This small molecule binds to this protein.
Small molecule (SMILES): c1ccc(C(OC2CCN(CCCc3nnn[nH]3)CC2)c2ccccc2)cc1

Binding-site contacts:
Ligand atom C4 contacts residue MET98 of chain 1.D at 3.9 Å (hydrophobic).
Ligand atom C3 contacts residue TRP103 of chain 1.D at 3.5 Å (hydrophobic).
Ligand atom C2 contacts residue TRP103 of chain 1.D at 3.9 Å (hydrophobic).
Ligand atom C1 contacts residue MET98 of chain 1.D at 4.1 Å (hydrophobic).
Ligand atom C1 contacts residue LEU159 of chain 1.D at 3.8 Å (hydrophobic).
Ligand atom C18 contacts residue GLY12 of chain 1.D at 4.0 Å.
Ligand atom C20 contacts residue GLY12 of chain 1.D at 3.9 Å.
Ligand atom C16 contacts residue ARG13 of chain 1.D at 3.6 Å.
Ligand atom C18 contacts residue CYS155 of chain 1.D at 4.1 Å (hydrophobic).
Ligand atom C13 contacts residue MET10 of chain 1.D at 3.6 Å (hydrophobic).
Ligand atom C18 contacts residue TYR151 of chain 1.D at 3.3 Å (hydrophobic).
Ligand atom C14 contacts residue MET10 of chain 1.D at 3.9 Å (hydrophobic).
Ligand atom C21 contacts residue TRP103 of chain 1.D at 3.6 Å (hydrophobic).
Ligand atom C14 contacts residue GLY12 of chain 1.D at 3.9 Å.
Ligand atom C14 contacts residue TYR7 of chain 1.D at 3.8 Å (hydrophobic).
Ligand atom C15 contacts residue MET98 of chain 1.D at 3.9 Å (hydrophobic).
Ligand atom C10 contacts residue LEU198 of chain 1.D at 4.1 Å (hydrophobic).
Ligand atom C17 contacts residue MET98 of chain 1.D at 3.9 Å (hydrophobic).
Ligand atom C4 contacts residue TRP103 of chain 1.D at 3.6 Å (hydrophobic).
Ligand atom C22 contacts residue THR158 of chain 1.D at 3.6 Å.
Ligand atom C13 contacts residue LEU198 of chain 1.D at 3.8 Å (hydrophobic).
Ligand atom C5 contacts residue TRP103 of chain 1.D at 4.2 Å (hydrophobic).
Ligand atom C16 contacts residue MET98 of chain 1.D at 3.8 Å (hydrophobic).
Ligand atom C8 contacts residue TRP103 of chain 1.D at 3.6 Å (hydrophobic).
Ligand atom C1 contacts residue PHE101 of chain 1.D at 3.9 Å (hydrophobic).
Ligand atom C17 contacts residue ASP95 of chain 1.D at 3.9 Å.
Ligand atom C21 contacts residue MET98 of chain 1.D at 4.1 Å (hydrophobic).
Ligand atom C19 contacts residue MET98 of chain 1.D at 4.0 Å (hydrophobic).
Ligand atom C19 contacts residue GLY12 of chain 1.D at 3.4 Å.
Ligand atom C2 contacts residue PHE101 of chain 1.D at 3.4 Å (hydrophobic).
Ligand atom C7 contacts residue TRP103 of chain 1.D at 3.6 Å (hydrophobic).
Ligand atom C2 contacts residue MET98 of chain 1.D at 3.4 Å (hydrophobic).
Ligand atom C17 contacts residue TYR151 of chain 1.D at 3.3 Å (hydrophobic).
Ligand atom C22 contacts residue PHE162 of chain 1.D at 3.9 Å (hydrophobic).
Ligand atom C9 contacts residue TRP103 of chain 1.D at 3.7 Å (hydrophobic).
Ligand atom C21 contacts residue THR158 of chain 1.D at 3.6 Å.
Ligand atom C20 contacts residue MET98 of chain 1.D at 3.8 Å (hydrophobic).
Ligand atom C3 contacts residue MET98 of chain 1.D at 3.2 Å (hydrophobic).
Ligand atom C17 contacts residue ARG13 of chain 1.D at 3.6 Å.
Ligand atom C22 contacts residue TRP103 of chain 1.D at 3.6 Å (hydrophobic).

Sequence of chain 1.D:
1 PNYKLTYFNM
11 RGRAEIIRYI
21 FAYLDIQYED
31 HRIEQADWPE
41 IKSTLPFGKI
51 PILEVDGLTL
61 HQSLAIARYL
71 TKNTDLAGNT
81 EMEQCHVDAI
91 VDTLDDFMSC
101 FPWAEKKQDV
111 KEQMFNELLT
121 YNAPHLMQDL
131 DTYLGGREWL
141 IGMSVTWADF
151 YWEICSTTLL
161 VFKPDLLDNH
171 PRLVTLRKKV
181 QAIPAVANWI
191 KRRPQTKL